Binding-site contacts:
Ligand atom C5 contacts residue SER45 of chain 1.A at 4.0 Å.
Ligand atom O1 contacts residue SER45 of chain 1.A at 3.9 Å.
Ligand atom C9 contacts residue LYS51 of chain 1.A at 3.7 Å.
Ligand atom C5 contacts residue ASN44 of chain 1.A at 3.8 Å.
Ligand atom C6 contacts residue ALA48 of chain 1.A at 4.1 Å (hydrophobic).
Ligand atom C15 contacts residue ASN99 of chain 1.A at 4.0 Å.
Ligand atom N1 contacts residue ALA48 of chain 1.A at 3.7 Å.
Ligand atom C11 contacts residue ALA48 of chain 1.A at 4.0 Å (hydrophobic).
Ligand atom C7 contacts residue MET91 of chain 1.A at 3.9 Å (hydrophobic).
Ligand atom O1 contacts residue ASP86 of chain 1.A at 2.6 Å (salt-bridge).
Ligand atom C7 contacts residue THR177 of chain 1.A at 3.6 Å.
Ligand atom C8 contacts residue ALA48 of chain 1.A at 4.0 Å (hydrophobic).
Ligand atom C11 contacts residue MET91 of chain 1.A at 3.8 Å (hydrophobic).
Ligand atom O2 contacts residue LEU41 of chain 1.A at 3.8 Å.
Ligand atom C18 contacts residue ASN44 of chain 1.A at 3.6 Å.
Ligand atom O1 contacts residue ALA48 of chain 1.A at 3.2 Å.
Ligand atom O1 contacts residue THR177 of chain 1.A at 3.6 Å.
Ligand atom C5 contacts residue THR177 of chain 1.A at 4.0 Å.
Ligand atom C3 contacts residue ASN44 of chain 1.A at 4.0 Å.
Ligand atom C13 contacts residue MET91 of chain 1.A at 3.8 Å (hydrophobic).
Ligand atom C10 contacts residue LYS51 of chain 1.A at 3.8 Å.
Ligand atom C4 contacts residue VAL179 of chain 1.A at 4.0 Å (hydrophobic).
Ligand atom O2 contacts residue ASN44 of chain 1.A at 3.5 Å.
Ligand atom C5 contacts residue ASP86 of chain 1.A at 3.5 Å.
Ligand atom C14 contacts residue ASN99 of chain 1.A at 3.8 Å.
Ligand atom O3 contacts residue MET91 of chain 1.A at 3.4 Å.
Ligand atom C1 contacts residue THR177 of chain 1.A at 3.9 Å.
Ligand atom C2 contacts residue MET91 of chain 1.A at 3.8 Å (hydrophobic).
Ligand atom C6 contacts residue THR177 of chain 1.A at 3.7 Å.
Ligand atom O1 contacts residue ASN44 of chain 1.A at 4.1 Å.
Ligand atom C4 contacts residue ASN44 of chain 1.A at 3.5 Å.
Ligand atom C6 contacts residue ASP86 of chain 1.A at 3.5 Å.
Ligand atom O2 contacts residue VAL179 of chain 1.A at 3.5 Å.
Ligand atom O3 contacts residue GLY90 of chain 1.A at 3.7 Å.
Ligand atom C11 contacts residue ILE89 of chain 1.A at 3.6 Å (hydrophobic).
Ligand atom O3 contacts residue THR177 of chain 1.A at 2.6 Å (h-bond).
Ligand atom C9 contacts residue ALA48 of chain 1.A at 4.0 Å (hydrophobic).
Ligand atom C11 contacts residue GLY90 of chain 1.A at 3.4 Å.
Ligand atom C10 contacts residue ILE89 of chain 1.A at 3.8 Å (hydrophobic).
Ligand atom C7 contacts residue ALA48 of chain 1.A at 4.0 Å (hydrophobic).

Sequence of chain 1.A:
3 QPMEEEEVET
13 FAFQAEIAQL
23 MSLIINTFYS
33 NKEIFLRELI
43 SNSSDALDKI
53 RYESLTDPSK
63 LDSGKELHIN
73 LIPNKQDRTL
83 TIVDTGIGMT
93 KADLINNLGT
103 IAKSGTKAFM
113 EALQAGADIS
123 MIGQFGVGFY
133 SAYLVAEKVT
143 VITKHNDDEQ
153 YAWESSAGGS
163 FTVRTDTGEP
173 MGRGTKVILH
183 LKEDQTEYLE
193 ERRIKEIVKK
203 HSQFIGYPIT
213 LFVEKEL

This small molecule binds to this protein.
Small molecule (SMILES): Cc1ccccc1[C@H]1CCCN1C(=O)c1ccc(O)cc1O